This protein binds this small molecule.
Small molecule (SMILES): OC[C@H]1O[C@H](O)[C@@H](O)[C@@H](O)[C@@H]1O

Binding-site contacts:
Ligand atom O2 contacts residue SER33 of chain 1.B at 2.9 Å (h-bond).
Ligand atom O2 contacts residue THR61 of chain 1.B at 3.5 Å.
Ligand atom C4 contacts residue HIS63 of chain 1.B at 3.7 Å.
Ligand atom O3 contacts residue GLY34 of chain 1.B at 2.9 Å (h-bond).
Ligand atom C1 contacts residue HIS63 of chain 1.B at 4.0 Å.
Ligand atom C2 contacts residue SER33 of chain 1.B at 3.8 Å.
Ligand atom C3 contacts residue SER33 of chain 1.B at 3.9 Å.
Ligand atom C3 contacts residue GLY34 of chain 1.B at 3.9 Å.
Ligand atom O3 contacts residue ASN106 of chain 1.B at 4.2 Å.
Ligand atom C2 contacts residue GLY34 of chain 1.B at 4.3 Å.
Ligand atom C2 contacts residue HIS63 of chain 1.B at 4.0 Å.
Ligand atom C3 contacts residue GLY105 of chain 1.B at 4.3 Å.
Ligand atom C3 contacts residue HIS63 of chain 1.B at 4.3 Å.
Ligand atom O4 contacts residue ASN106 of chain 1.B at 4.1 Å.
Ligand atom O4 contacts residue GLY105 of chain 1.B at 3.5 Å (h-bond).
Ligand atom C6 contacts residue HIS63 of chain 1.B at 3.5 Å.
Ligand atom O2 contacts residue GLY34 of chain 1.B at 4.4 Å.
Ligand atom O4 contacts residue PHE104 of chain 1.B at 4.0 Å.
Ligand atom C5 contacts residue HIS63 of chain 1.B at 3.7 Å.
Ligand atom O2 contacts residue HIS63 of chain 1.B at 3.2 Å (h-bond).
Ligand atom C4 contacts residue SER33 of chain 1.B at 4.0 Å.
Ligand atom C4 contacts residue GLY105 of chain 1.B at 4.2 Å.
Ligand atom O3 contacts residue PHE104 of chain 1.B at 4.5 Å.
Ligand atom O3 contacts residue GLY105 of chain 1.B at 3.4 Å (h-bond).
Ligand atom C6 contacts residue PHE104 of chain 1.B at 4.4 Å (hydrophobic).
Ligand atom O4 contacts residue PRO103 of chain 1.B at 4.3 Å.
Ligand atom O5 contacts residue HIS63 of chain 1.B at 3.2 Å (h-bond).
Ligand atom C3 contacts residue ASN106 of chain 1.B at 4.0 Å.
Ligand atom O3 contacts residue SER33 of chain 1.B at 2.9 Å (h-bond).

Sequence of chain 1.B:
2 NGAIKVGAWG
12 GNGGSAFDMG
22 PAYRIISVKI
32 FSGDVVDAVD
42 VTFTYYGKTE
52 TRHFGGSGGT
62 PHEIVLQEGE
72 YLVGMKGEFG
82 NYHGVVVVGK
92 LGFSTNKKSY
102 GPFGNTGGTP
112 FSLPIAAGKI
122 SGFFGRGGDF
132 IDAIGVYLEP